Binding-site contacts:
Ligand atom C19 contacts residue GLY48 of chain 1.B at 3.3 Å.
Ligand atom O2 contacts residue GLY27 of chain 1.B at 3.8 Å.
Ligand atom C16 contacts residue VAL82 of chain 1.A at 3.7 Å (hydrophobic).
Ligand atom C16 contacts residue GLY27 of chain 1.B at 3.7 Å.
Ligand atom C2 contacts residue GLY27 of chain 1.A at 3.8 Å.
Ligand atom C36 contacts residue ARG8 of chain 1.B at 3.5 Å.
Ligand atom C8 contacts residue ASP25 of chain 1.B at 3.6 Å.
Ligand atom O2 contacts residue ASP25 of chain 1.B at 2.8 Å (salt-bridge).
Ligand atom C29 contacts residue ALA28 of chain 1.B at 3.3 Å (hydrophobic).
Ligand atom C12 contacts residue ASP25 of chain 1.A at 3.4 Å.
Ligand atom O4 contacts residue ASP29 of chain 1.B at 2.9 Å (salt-bridge).
Ligand atom C7 contacts residue ILE47 of chain 1.A at 3.8 Å (hydrophobic).
Ligand atom C1 contacts residue GLY49 of chain 1.A at 3.5 Å.
Ligand atom C7 contacts residue GLY48 of chain 1.A at 3.4 Å.
Ligand atom CL1 contacts residue PHE53 of chain 1.A at 3.6 Å.
Ligand atom C20 contacts residue GLY48 of chain 1.B at 3.5 Å.
Ligand atom C16 contacts residue LEU23 of chain 1.A at 3.8 Å (hydrophobic).
Ligand atom N6 contacts residue PRO81 of chain 1.B at 3.8 Å.
Ligand atom C22 contacts residue GLY48 of chain 1.B at 3.7 Å.
Ligand atom C17 contacts residue VAL82 of chain 1.A at 3.6 Å (hydrophobic).
Ligand atom N4 contacts residue GLY27 of chain 1.B at 3.4 Å (h-bond).
Ligand atom N7 contacts residue ARG8 of chain 1.B at 3.3 Å (salt-bridge).
Ligand atom C8 contacts residue GLY27 of chain 1.A at 3.8 Å.
Ligand atom C18 contacts residue ARG8 of chain 1.A at 3.8 Å.
Ligand atom O2 contacts residue ASP25 of chain 1.A at 2.7 Å (salt-bridge).
Ligand atom C6 contacts residue ILE84 of chain 1.A at 3.7 Å (hydrophobic).
Ligand atom C24 contacts residue GLY48 of chain 1.B at 3.4 Å.
Ligand atom C9 contacts residue ILE84 of chain 1.B at 3.8 Å (hydrophobic).
Ligand atom C23 contacts residue GLY48 of chain 1.B at 3.6 Å.
Ligand atom C23 contacts residue ASP29 of chain 1.B at 3.7 Å.
Ligand atom C11 contacts residue ASP25 of chain 1.A at 3.5 Å.
Ligand atom O3 contacts residue GLY49 of chain 1.B at 3.5 Å.
Ligand atom O4 contacts residue GLY27 of chain 1.B at 3.4 Å (h-bond).
Ligand atom C10 contacts residue GLY27 of chain 1.A at 3.5 Å.
Ligand atom C13 contacts residue GLY27 of chain 1.B at 3.7 Å.
Ligand atom C1 contacts residue GLY48 of chain 1.A at 3.6 Å.
Ligand atom C11 contacts residue ASP25 of chain 1.B at 3.3 Å.
Ligand atom C10 contacts residue ASP25 of chain 1.B at 3.3 Å.
Ligand atom O4 contacts residue ALA28 of chain 1.B at 3.6 Å.
Ligand atom O5 contacts residue VAL82 of chain 1.B at 3.3 Å.

This protein binds this small molecule.
Small molecule (SMILES): C[C@H]1CC[C@@H](O)[C@H]1NC(=O)[C@H](Cc1ccccc1)C[C@H](O)CN1CCN(C(=O)c2cnc(N3CCN(C)CC3)c(Cl)n2)C[C@H]1C(=O)NC(C)(C)C

Sequence of chain 1.B:
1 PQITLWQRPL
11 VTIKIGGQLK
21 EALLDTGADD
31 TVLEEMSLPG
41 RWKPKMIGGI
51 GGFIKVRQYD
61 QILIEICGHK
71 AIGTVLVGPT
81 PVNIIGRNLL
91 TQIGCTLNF

Sequence of chain 1.A:
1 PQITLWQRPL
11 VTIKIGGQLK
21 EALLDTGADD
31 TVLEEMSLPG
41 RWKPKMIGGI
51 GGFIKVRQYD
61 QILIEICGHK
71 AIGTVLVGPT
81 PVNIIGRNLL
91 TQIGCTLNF